Sequence of chain 1.H:
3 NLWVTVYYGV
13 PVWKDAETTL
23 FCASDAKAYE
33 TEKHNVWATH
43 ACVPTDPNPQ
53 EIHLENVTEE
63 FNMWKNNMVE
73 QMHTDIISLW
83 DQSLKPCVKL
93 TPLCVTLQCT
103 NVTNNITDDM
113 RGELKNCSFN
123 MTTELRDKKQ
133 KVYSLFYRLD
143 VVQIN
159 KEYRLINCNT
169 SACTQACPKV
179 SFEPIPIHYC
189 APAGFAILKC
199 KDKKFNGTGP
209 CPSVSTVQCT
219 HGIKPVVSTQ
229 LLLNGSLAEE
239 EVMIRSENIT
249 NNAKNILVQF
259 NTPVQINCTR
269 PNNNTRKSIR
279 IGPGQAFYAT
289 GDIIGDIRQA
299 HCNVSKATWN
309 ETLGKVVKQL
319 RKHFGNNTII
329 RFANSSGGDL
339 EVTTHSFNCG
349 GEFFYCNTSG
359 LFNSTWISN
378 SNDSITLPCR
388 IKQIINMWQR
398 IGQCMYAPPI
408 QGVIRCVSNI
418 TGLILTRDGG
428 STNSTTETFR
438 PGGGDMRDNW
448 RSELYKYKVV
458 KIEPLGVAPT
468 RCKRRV

Sequence of chain 1.F:
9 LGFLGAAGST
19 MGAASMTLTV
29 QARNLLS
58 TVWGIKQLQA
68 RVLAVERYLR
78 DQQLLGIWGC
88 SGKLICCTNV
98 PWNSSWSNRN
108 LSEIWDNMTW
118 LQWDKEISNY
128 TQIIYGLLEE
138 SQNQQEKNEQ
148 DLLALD

Binding-site contacts:
Ligand atom C7 contacts residue ASN58 of chain 1.H at 3.4 Å.
Ligand atom C8 contacts residue ASN58 of chain 1.H at 4.5 Å.
Ligand atom O5 contacts residue ASN58 of chain 1.H at 2.4 Å (h-bond).
Ligand atom C8 contacts residue THR18 of chain 1.F at 3.7 Å.
Ligand atom C3 contacts residue ASN58 of chain 1.H at 3.8 Å.
Ligand atom O6 contacts residue ASN58 of chain 1.H at 4.4 Å.
Ligand atom C6 contacts residue ASN58 of chain 1.H at 4.4 Å.
Ligand atom C2 contacts residue ASN58 of chain 1.H at 2.5 Å.
Ligand atom C5 contacts residue ASN58 of chain 1.H at 3.7 Å.
Ligand atom C4 contacts residue ASN58 of chain 1.H at 4.2 Å.
Ligand atom O7 contacts residue ASN58 of chain 1.H at 3.6 Å (h-bond).
Ligand atom C1 contacts residue ASN58 of chain 1.H at 1.4 Å.
Ligand atom N2 contacts residue ASN58 of chain 1.H at 2.9 Å (h-bond).

The protein below binds the small molecule below.
Small molecule (SMILES): CC(=O)N[C@@H]1[C@@H](O)[C@H](O)[C@@H](CO)O[C@H]1O